Binding-site contacts:
Ligand atom N2 contacts residue ASN279 of chain 1.A at 2.8 Å (h-bond).
Ligand atom C2 contacts residue ASN279 of chain 1.A at 2.5 Å.
Ligand atom C5 contacts residue ASN292 of chain 1.A at 4.2 Å.
Ligand atom C5 contacts residue VAL291 of chain 1.A at 4.5 Å (hydrophobic).
Ligand atom C8 contacts residue SER39 of chain 1.A at 3.7 Å.
Ligand atom O5 contacts residue ASN279 of chain 1.A at 2.5 Å (h-bond).
Ligand atom N2 contacts residue VAL291 of chain 1.A at 3.7 Å.
Ligand atom C7 contacts residue ASN279 of chain 1.A at 3.2 Å.
Ligand atom C5 contacts residue ASN279 of chain 1.A at 3.7 Å.
Ligand atom C8 contacts residue ASN279 of chain 1.A at 4.3 Å.
Ligand atom C3 contacts residue VAL291 of chain 1.A at 4.0 Å (hydrophobic).
Ligand atom C4 contacts residue ASN279 of chain 1.A at 4.3 Å.
Ligand atom C3 contacts residue ASN279 of chain 1.A at 3.8 Å.
Ligand atom C6 contacts residue ASN292 of chain 1.A at 4.4 Å.
Ligand atom O7 contacts residue ASN279 of chain 1.A at 3.2 Å (h-bond).
Ligand atom C1 contacts residue VAL291 of chain 1.A at 3.5 Å (hydrophobic).
Ligand atom C2 contacts residue VAL291 of chain 1.A at 3.9 Å (hydrophobic).
Ligand atom C1 contacts residue ASN279 of chain 1.A at 1.4 Å.
Ligand atom O5 contacts residue ASN292 of chain 1.A at 4.0 Å.
Ligand atom C1 contacts residue ASN292 of chain 1.A at 4.3 Å.
Ligand atom C8 contacts residue GLU69 of chain 1.B at 3.5 Å.
Ligand atom O5 contacts residue VAL291 of chain 1.A at 4.4 Å.
Ligand atom C8 contacts residue VAL291 of chain 1.A at 4.4 Å (hydrophobic).

The small molecule below binds the protein below.
Small molecule (SMILES): CC(=O)N[C@H]1[C@H](O[C@H]2[C@H](O)[C@@H](NC(C)=O)CO[C@@H]2CO)O[C@H](CO)[C@@H](O)[C@@H]1O

Sequence of chain 1.B:
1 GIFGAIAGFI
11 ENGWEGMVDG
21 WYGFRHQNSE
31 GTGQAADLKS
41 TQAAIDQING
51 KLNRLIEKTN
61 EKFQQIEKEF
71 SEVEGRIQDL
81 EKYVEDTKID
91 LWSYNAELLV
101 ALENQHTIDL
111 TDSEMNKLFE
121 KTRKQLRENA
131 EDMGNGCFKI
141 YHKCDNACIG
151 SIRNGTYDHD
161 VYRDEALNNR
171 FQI

Sequence of chain 1.A:
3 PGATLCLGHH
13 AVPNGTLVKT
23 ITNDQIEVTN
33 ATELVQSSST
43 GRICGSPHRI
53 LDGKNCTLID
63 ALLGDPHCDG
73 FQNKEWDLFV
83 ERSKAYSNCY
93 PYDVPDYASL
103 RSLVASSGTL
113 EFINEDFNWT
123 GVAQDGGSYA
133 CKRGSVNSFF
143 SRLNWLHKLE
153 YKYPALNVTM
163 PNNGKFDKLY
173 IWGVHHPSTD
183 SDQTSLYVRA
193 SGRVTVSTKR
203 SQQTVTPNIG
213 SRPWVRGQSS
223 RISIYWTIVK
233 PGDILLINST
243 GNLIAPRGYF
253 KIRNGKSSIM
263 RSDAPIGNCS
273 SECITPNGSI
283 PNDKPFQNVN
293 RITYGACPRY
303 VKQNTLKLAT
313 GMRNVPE